Sequence of chain 1.B:
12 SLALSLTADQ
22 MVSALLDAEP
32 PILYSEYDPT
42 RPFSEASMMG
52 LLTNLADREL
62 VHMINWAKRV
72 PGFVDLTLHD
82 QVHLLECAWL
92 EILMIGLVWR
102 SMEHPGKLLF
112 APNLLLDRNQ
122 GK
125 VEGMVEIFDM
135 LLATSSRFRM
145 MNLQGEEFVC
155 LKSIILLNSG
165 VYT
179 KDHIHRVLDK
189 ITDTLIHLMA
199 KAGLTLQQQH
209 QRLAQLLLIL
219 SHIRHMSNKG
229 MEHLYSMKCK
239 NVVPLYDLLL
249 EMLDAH

A small-molecule ligand and the protein it binds are described below.
Small molecule (SMILES): CC[C@@H]1Cc2cc(O)ccc2C2=C1c1ccc(O)cc1C[C@H]2CC

Binding-site contacts:
Ligand atom C20 contacts residue PHE111 of chain 1.B at 3.5 Å (hydrophobic).
Ligand atom C1 contacts residue ALA57 of chain 1.B at 3.8 Å (hydrophobic).
Ligand atom O25 contacts residue HIS231 of chain 1.B at 2.7 Å (h-bond).
Ligand atom C19 contacts residue MET128 of chain 1.B at 3.9 Å (hydrophobic).
Ligand atom C18 contacts residue GLY228 of chain 1.B at 4.2 Å.
Ligand atom C10 contacts residue PHE111 of chain 1.B at 4.2 Å (hydrophobic).
Ligand atom C19 contacts residue LEU135 of chain 1.B at 3.6 Å (hydrophobic).
Ligand atom C4 contacts residue LEU98 of chain 1.B at 4.0 Å (hydrophobic).
Ligand atom C3 contacts residue GLU60 of chain 1.B at 3.2 Å.
Ligand atom C2 contacts residue PHE111 of chain 1.B at 4.2 Å (hydrophobic).
Ligand atom C17 contacts residue GLY228 of chain 1.B at 3.5 Å.
Ligand atom C17 contacts residue HIS231 of chain 1.B at 3.7 Å.
Ligand atom C16 contacts residue MET128 of chain 1.B at 4.0 Å (hydrophobic).
Ligand atom C20 contacts residue LEU98 of chain 1.B at 3.8 Å (hydrophobic).
Ligand atom C11 contacts residue ALA57 of chain 1.B at 4.1 Å (hydrophobic).
Ligand atom C16 contacts residue GLY228 of chain 1.B at 3.9 Å.
Ligand atom C3 contacts residue LEU94 of chain 1.B at 4.2 Å (hydrophobic).
Ligand atom O25 contacts residue GLY228 of chain 1.B at 3.0 Å (h-bond).
Ligand atom C19 contacts residue ILE131 of chain 1.B at 4.1 Å (hydrophobic).
Ligand atom O25 contacts residue LEU232 of chain 1.B at 3.0 Å (h-bond).
Ligand atom C19 contacts residue PHE132 of chain 1.B at 3.8 Å (hydrophobic).
Ligand atom C20 contacts residue LEU135 of chain 1.B at 3.7 Å (hydrophobic).
Ligand atom C4 contacts residue LEU94 of chain 1.B at 3.5 Å (hydrophobic).
Ligand atom C21 contacts residue LEU53 of chain 1.B at 3.5 Å (hydrophobic).
Ligand atom C18 contacts residue LEU232 of chain 1.B at 3.7 Å (hydrophobic).
Ligand atom C15 contacts residue MET128 of chain 1.B at 4.2 Å (hydrophobic).
Ligand atom C16 contacts residue ILE131 of chain 1.B at 3.6 Å (hydrophobic).
Ligand atom C6 contacts residue MET95 of chain 1.B at 3.7 Å (hydrophobic).
Ligand atom C3 contacts residue ARG101 of chain 1.B at 3.9 Å.
Ligand atom O23 contacts residue ARG101 of chain 1.B at 2.7 Å (salt-bridge).
Ligand atom C5 contacts residue LEU94 of chain 1.B at 4.1 Å (hydrophobic).
Ligand atom O23 contacts residue LEU94 of chain 1.B at 3.9 Å.
Ligand atom C19 contacts residue PHE111 of chain 1.B at 3.9 Å (hydrophobic).
Ligand atom C16 contacts residue HIS231 of chain 1.B at 4.0 Å.
Ligand atom O23 contacts residue GLU60 of chain 1.B at 2.6 Å (salt-bridge).
Ligand atom C6 contacts residue LEU98 of chain 1.B at 4.1 Å (hydrophobic).
Ligand atom C22 contacts residue THR54 of chain 1.B at 3.4 Å.
Ligand atom C17 contacts residue LEU232 of chain 1.B at 4.0 Å (hydrophobic).
Ligand atom C2 contacts residue GLU60 of chain 1.B at 3.0 Å.
Ligand atom C22 contacts residue LEU53 of chain 1.B at 3.3 Å (hydrophobic).